A small-molecule ligand and the protein it binds are described below.
Small molecule (SMILES): CC(=O)N[C@@H]1[C@@H](O)[C@H](O)[C@@H](CO)O[C@H]1O

Sequence of chain 1.C:
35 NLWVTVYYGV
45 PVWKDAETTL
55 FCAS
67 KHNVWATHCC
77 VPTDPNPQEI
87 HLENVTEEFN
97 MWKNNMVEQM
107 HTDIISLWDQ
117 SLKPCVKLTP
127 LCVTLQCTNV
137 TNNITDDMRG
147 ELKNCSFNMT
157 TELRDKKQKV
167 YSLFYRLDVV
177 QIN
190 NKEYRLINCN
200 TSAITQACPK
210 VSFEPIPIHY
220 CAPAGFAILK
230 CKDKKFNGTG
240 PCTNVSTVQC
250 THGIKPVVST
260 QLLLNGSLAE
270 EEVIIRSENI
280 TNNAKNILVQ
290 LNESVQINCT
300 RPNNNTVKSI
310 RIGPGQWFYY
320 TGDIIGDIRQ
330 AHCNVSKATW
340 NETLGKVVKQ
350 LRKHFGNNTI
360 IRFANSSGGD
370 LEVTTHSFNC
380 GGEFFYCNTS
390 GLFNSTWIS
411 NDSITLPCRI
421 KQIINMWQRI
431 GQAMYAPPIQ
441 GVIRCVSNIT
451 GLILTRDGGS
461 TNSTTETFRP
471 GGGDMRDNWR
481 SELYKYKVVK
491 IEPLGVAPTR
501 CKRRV

Binding-site contacts:
Ligand atom O7 contacts residue GLY390 of chain 1.C at 3.9 Å.
Ligand atom C1 contacts residue ASN393 of chain 1.C at 1.5 Å.
Ligand atom C7 contacts residue SER389 of chain 1.C at 4.3 Å.
Ligand atom C4 contacts residue ASN393 of chain 1.C at 4.4 Å.
Ligand atom C8 contacts residue SER389 of chain 1.C at 3.3 Å.
Ligand atom O7 contacts residue ASN393 of chain 1.C at 3.4 Å (h-bond).
Ligand atom C7 contacts residue GLY390 of chain 1.C at 4.5 Å.
Ligand atom C2 contacts residue ASN393 of chain 1.C at 2.5 Å.
Ligand atom O5 contacts residue ASN393 of chain 1.C at 2.5 Å (h-bond).
Ligand atom C7 contacts residue ASN393 of chain 1.C at 3.3 Å.
Ligand atom C8 contacts residue ASN393 of chain 1.C at 3.8 Å.
Ligand atom C5 contacts residue ASN393 of chain 1.C at 3.8 Å.
Ligand atom O7 contacts residue SER389 of chain 1.C at 4.4 Å.
Ligand atom C8 contacts residue GLY390 of chain 1.C at 4.0 Å.
Ligand atom N2 contacts residue ASN393 of chain 1.C at 2.9 Å (h-bond).
Ligand atom C3 contacts residue ASN393 of chain 1.C at 3.9 Å.